A small-molecule ligand and the protein it binds are described below.
Small molecule (SMILES): CCOC(=O)C1=C(COCCN)NC(C)=C(C(=O)OC)C1c1ccccc1Cl

Binding-site contacts:
Ligand atom CAI contacts residue ILE190 of chain 1.A at 4.1 Å (hydrophobic).
Ligand atom CAN contacts residue ALA279 of chain 1.A at 3.5 Å (hydrophobic).
Ligand atom CAA contacts residue ILE95 of chain 1.A at 4.0 Å (hydrophobic).
Ligand atom OAF contacts residue ALA279 of chain 1.A at 4.0 Å.
Ligand atom OAF contacts residue ILE95 of chain 1.A at 4.0 Å.
Ligand atom CAB contacts residue PHE187 of chain 1.A at 4.1 Å (hydrophobic).
Ligand atom CAN contacts residue LEU344 of chain 1.A at 3.9 Å (hydrophobic).
Ligand atom OAE contacts residue VAL458 of chain 1.A at 3.6 Å.
Ligand atom NAP contacts residue PHE187 of chain 1.A at 4.1 Å.
Ligand atom CAL contacts residue PHE96 of chain 1.A at 4.1 Å (hydrophobic).
Ligand atom CAB contacts residue SER191 of chain 1.A at 3.8 Å.
Ligand atom OAR contacts residue ALA279 of chain 1.A at 3.0 Å (h-bond).
Ligand atom OAQ contacts residue PHE187 of chain 1.A at 4.1 Å.
Ligand atom CAC contacts residue PHE187 of chain 1.A at 3.7 Å (hydrophobic).
Ligand atom CAH contacts residue ILE82 of chain 1.A at 3.7 Å (hydrophobic).
Ligand atom CAT contacts residue PHE187 of chain 1.A at 3.9 Å (hydrophobic).
Ligand atom CAM contacts residue HEM1 of chain 1.C at 3.6 Å.
Ligand atom CAW contacts residue PHE187 of chain 1.A at 3.9 Å (hydrophobic).
Ligand atom CAM contacts residue ALA279 of chain 1.A at 2.9 Å (hydrophobic).
Ligand atom NAP contacts residue LEU344 of chain 1.A at 3.9 Å.
Ligand atom CAA contacts residue ILE82 of chain 1.A at 3.5 Å (hydrophobic).
Ligand atom CAL contacts residue PHE278 of chain 1.A at 3.8 Å (hydrophobic).
Ligand atom CAU contacts residue VAL458 of chain 1.A at 3.8 Å (hydrophobic).
Ligand atom NAD contacts residue HEM1 of chain 1.C at 2.2 Å.
Ligand atom OAF contacts residue PHE278 of chain 1.A at 4.0 Å.
Ligand atom OAR contacts residue THR281 of chain 1.A at 3.8 Å.
Ligand atom NAD contacts residue ALA279 of chain 1.A at 3.5 Å (h-bond).
Ligand atom CAL contacts residue ILE95 of chain 1.A at 4.1 Å (hydrophobic).
Ligand atom OAR contacts residue THR283 of chain 1.A at 3.4 Å (h-bond).
Ligand atom CAI contacts residue PHE278 of chain 1.A at 3.8 Å (hydrophobic).
Ligand atom CAO contacts residue PHE187 of chain 1.A at 4.0 Å (hydrophobic).
Ligand atom NAP contacts residue GLU282 of chain 1.A at 4.2 Å.
Ligand atom CAM contacts residue ILE95 of chain 1.A at 3.7 Å (hydrophobic).
Ligand atom CLAG contacts residue VAL458 of chain 1.A at 3.6 Å.
Ligand atom CAO contacts residue PHE278 of chain 1.A at 3.9 Å (hydrophobic).
Ligand atom CAA contacts residue PHE96 of chain 1.A at 3.4 Å (hydrophobic).
Ligand atom CAK contacts residue PHE278 of chain 1.A at 3.9 Å (hydrophobic).
Ligand atom CAC contacts residue GLU282 of chain 1.A at 3.9 Å.
Ligand atom CAO contacts residue ALA279 of chain 1.A at 3.2 Å (hydrophobic).
Ligand atom CAO contacts residue THR281 of chain 1.A at 3.3 Å.

Sequence of chain 1.A:
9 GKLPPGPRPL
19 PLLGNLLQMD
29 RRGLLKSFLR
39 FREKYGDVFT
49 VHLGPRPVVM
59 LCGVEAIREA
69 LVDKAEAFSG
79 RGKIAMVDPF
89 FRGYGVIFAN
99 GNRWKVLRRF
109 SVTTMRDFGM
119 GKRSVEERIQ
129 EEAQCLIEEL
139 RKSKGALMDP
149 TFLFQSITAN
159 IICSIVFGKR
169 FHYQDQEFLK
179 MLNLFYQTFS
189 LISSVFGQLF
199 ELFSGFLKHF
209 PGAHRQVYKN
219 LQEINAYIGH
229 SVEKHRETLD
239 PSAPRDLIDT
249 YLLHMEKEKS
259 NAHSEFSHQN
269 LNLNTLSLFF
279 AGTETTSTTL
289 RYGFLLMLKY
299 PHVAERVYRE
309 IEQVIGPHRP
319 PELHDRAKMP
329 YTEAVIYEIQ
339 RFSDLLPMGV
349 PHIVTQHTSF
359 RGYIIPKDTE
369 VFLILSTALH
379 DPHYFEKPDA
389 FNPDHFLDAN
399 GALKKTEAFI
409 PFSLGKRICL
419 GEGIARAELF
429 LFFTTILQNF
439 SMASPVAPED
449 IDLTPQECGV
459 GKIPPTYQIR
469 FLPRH